The protein below binds the small molecule below.
Small molecule (SMILES): N[C@@H](Cc1cc(-c2ccc(Cl)cc2Cl)cc(CP(=O)(O)O)c1O)C(=O)O

Binding-site contacts:
Ligand atom C13 contacts residue GLU444 of chain 1.B at 4.3 Å.
Ligand atom O4 contacts residue TYR762 of chain 1.B at 3.6 Å.
Ligand atom O contacts residue THR545 of chain 1.B at 3.7 Å.
Ligand atom O2 contacts residue LEU544 of chain 1.B at 3.2 Å.
Ligand atom CL6 contacts residue GLU444 of chain 1.B at 3.6 Å.
Ligand atom C9 contacts residue SER721 of chain 1.B at 4.4 Å.
Ligand atom CL0 contacts residue ASP763 of chain 1.B at 3.4 Å.
Ligand atom C10 contacts residue VAL766 of chain 1.B at 4.3 Å (hydrophobic).
Ligand atom P contacts residue THR722 of chain 1.B at 3.5 Å.
Ligand atom C14 contacts residue GLU444 of chain 1.B at 3.4 Å.
Ligand atom C contacts residue HIS517 of chain 1.B at 4.2 Å.
Ligand atom C contacts residue LEU544 of chain 1.B at 4.2 Å (hydrophobic).
Ligand atom C15 contacts residue VAL766 of chain 1.B at 3.9 Å (hydrophobic).
Ligand atom C contacts residue THR545 of chain 1.B at 3.0 Å.
Ligand atom O5 contacts residue SER721 of chain 1.B at 2.5 Å (h-bond).
Ligand atom C4 contacts residue SER721 of chain 1.B at 3.2 Å.
Ligand atom C1 contacts residue SER721 of chain 1.B at 3.1 Å.
Ligand atom CA contacts residue THR545 of chain 1.B at 3.6 Å.
Ligand atom C11 contacts residue GLU444 of chain 1.B at 3.7 Å.
Ligand atom O6 contacts residue SER721 of chain 1.B at 2.2 Å (h-bond).
Ligand atom CL0 contacts residue TYR793 of chain 1.B at 3.4 Å.
Ligand atom C1 contacts residue THR722 of chain 1.B at 3.7 Å.
Ligand atom O5 contacts residue GLY720 of chain 1.B at 3.3 Å.
Ligand atom O contacts residue ARG550 of chain 1.B at 2.9 Å (salt-bridge).
Ligand atom O2 contacts residue SER543 of chain 1.B at 4.3 Å.
Ligand atom O3 contacts residue SER721 of chain 1.B at 3.3 Å (h-bond).
Ligand atom CL6 contacts residue ALA445 of chain 1.B at 3.9 Å.
Ligand atom O2 contacts residue THR545 of chain 1.B at 2.3 Å (h-bond).
Ligand atom O contacts residue HIS517 of chain 1.B at 3.7 Å.
Ligand atom CL6 contacts residue PRO446 of chain 1.B at 3.4 Å.
Ligand atom N contacts residue TYR793 of chain 1.B at 3.8 Å.
Ligand atom N contacts residue THR545 of chain 1.B at 3.4 Å.
Ligand atom O4 contacts residue THR722 of chain 1.B at 3.4 Å (h-bond).
Ligand atom CL0 contacts residue VAL766 of chain 1.B at 3.7 Å.
Ligand atom C contacts residue ARG550 of chain 1.B at 3.7 Å.
Ligand atom C5 contacts residue SER721 of chain 1.B at 3.6 Å.
Ligand atom O5 contacts residue THR722 of chain 1.B at 2.5 Å (h-bond).
Ligand atom P contacts residue SER721 of chain 1.B at 3.1 Å.
Ligand atom O2 contacts residue ARG550 of chain 1.B at 3.3 Å (salt-bridge).
Ligand atom C16 contacts residue HIS517 of chain 1.B at 4.2 Å.

Sequence of chain 1.B:
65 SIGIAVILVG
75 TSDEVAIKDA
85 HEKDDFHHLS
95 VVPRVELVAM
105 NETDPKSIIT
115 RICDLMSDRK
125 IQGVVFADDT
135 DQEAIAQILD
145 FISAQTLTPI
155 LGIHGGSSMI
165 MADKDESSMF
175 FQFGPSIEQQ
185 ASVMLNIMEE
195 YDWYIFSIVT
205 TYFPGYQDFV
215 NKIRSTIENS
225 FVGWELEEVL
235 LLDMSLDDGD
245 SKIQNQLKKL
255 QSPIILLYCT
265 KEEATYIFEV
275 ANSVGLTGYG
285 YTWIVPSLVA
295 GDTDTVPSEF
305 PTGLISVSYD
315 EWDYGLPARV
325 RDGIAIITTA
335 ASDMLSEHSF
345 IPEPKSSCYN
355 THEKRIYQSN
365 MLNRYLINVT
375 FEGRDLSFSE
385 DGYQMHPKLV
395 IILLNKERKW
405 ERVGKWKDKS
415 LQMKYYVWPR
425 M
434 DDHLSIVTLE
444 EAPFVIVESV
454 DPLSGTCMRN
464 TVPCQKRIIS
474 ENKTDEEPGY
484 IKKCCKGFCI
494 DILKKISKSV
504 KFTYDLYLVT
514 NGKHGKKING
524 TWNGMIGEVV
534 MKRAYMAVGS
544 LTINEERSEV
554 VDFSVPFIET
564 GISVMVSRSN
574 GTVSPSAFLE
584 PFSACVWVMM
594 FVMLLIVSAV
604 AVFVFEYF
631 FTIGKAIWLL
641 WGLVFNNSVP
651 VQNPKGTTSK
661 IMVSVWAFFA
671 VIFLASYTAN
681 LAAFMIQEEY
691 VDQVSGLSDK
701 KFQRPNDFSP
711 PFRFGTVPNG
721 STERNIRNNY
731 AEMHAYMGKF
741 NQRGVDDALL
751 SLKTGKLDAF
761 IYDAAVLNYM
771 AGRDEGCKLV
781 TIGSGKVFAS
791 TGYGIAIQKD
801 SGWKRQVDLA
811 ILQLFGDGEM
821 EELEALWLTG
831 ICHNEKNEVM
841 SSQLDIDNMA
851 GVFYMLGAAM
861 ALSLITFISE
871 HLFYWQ